Binding-site contacts:
Ligand atom FAC contacts residue ILE116 of chain 1.B at 4.1 Å.
Ligand atom CAN contacts residue LEU79 of chain 1.B at 4.3 Å (hydrophobic).
Ligand atom CAQ contacts residue GLY212 of chain 1.B at 4.2 Å.
Ligand atom FAC contacts residue MET76 of chain 1.B at 4.1 Å.
Ligand atom CAM contacts residue GLU45 of chain 1.B at 3.0 Å.
Ligand atom FAE contacts residue GLY212 of chain 1.B at 3.3 Å.
Ligand atom CAF contacts residue GLU45 of chain 1.B at 3.2 Å.
Ligand atom CAG contacts residue LEU83 of chain 1.B at 4.0 Å (hydrophobic).
Ligand atom CAI contacts residue PHE96 of chain 1.B at 4.3 Å (hydrophobic).
Ligand atom CAG contacts residue LEU79 of chain 1.B at 3.6 Å (hydrophobic).
Ligand atom CAM contacts residue ALA42 of chain 1.B at 4.2 Å (hydrophobic).
Ligand atom FAD contacts residue ILE113 of chain 1.B at 3.3 Å.
Ligand atom OAB contacts residue GLU45 of chain 1.B at 2.1 Å (salt-bridge).
Ligand atom CAH contacts residue PHE96 of chain 1.B at 4.1 Å (hydrophobic).
Ligand atom CAK contacts residue PHE96 of chain 1.B at 4.2 Å (hydrophobic).
Ligand atom CAH contacts residue LEU38 of chain 1.B at 3.7 Å (hydrophobic).
Ligand atom OAA contacts residue LEU216 of chain 1.B at 4.1 Å.
Ligand atom FAD contacts residue ILE116 of chain 1.B at 4.0 Å.
Ligand atom OAB contacts residue ALA42 of chain 1.B at 3.6 Å.
Ligand atom CAH contacts residue GLU45 of chain 1.B at 4.3 Å.
Ligand atom CAH contacts residue ALA42 of chain 1.B at 3.8 Å (hydrophobic).
Ligand atom FAC contacts residue MET80 of chain 1.B at 3.7 Å.
Ligand atom CAG contacts residue PHE96 of chain 1.B at 4.1 Å (hydrophobic).
Ligand atom OAA contacts residue MET35 of chain 1.B at 4.2 Å.
Ligand atom CAI contacts residue LEU83 of chain 1.B at 4.3 Å (hydrophobic).
Ligand atom CAF contacts residue LEU79 of chain 1.B at 3.7 Å (hydrophobic).
Ligand atom CAJ contacts residue MET80 of chain 1.B at 4.2 Å (hydrophobic).
Ligand atom CAM contacts residue LEU41 of chain 1.B at 4.3 Å (hydrophobic).
Ligand atom FAE contacts residue HIS215 of chain 1.B at 4.0 Å.
Ligand atom CAI contacts residue MET80 of chain 1.B at 3.9 Å (hydrophobic).
Ligand atom CAO contacts residue PHE96 of chain 1.B at 3.8 Å (hydrophobic).
Ligand atom CAQ contacts residue ILE113 of chain 1.B at 4.2 Å (hydrophobic).
Ligand atom FAC contacts residue GLY212 of chain 1.B at 3.4 Å.
Ligand atom CAK contacts residue LEU38 of chain 1.B at 4.0 Å (hydrophobic).
Ligand atom OAB contacts residue LEU41 of chain 1.B at 3.1 Å.
Ligand atom CAM contacts residue PHE96 of chain 1.B at 4.2 Å (hydrophobic).
Ligand atom CAJ contacts residue PHE96 of chain 1.B at 4.2 Å (hydrophobic).
Ligand atom CAN contacts residue PHE96 of chain 1.B at 3.8 Å (hydrophobic).
Ligand atom CAM contacts residue LEU79 of chain 1.B at 4.2 Å (hydrophobic).
Ligand atom CAI contacts residue MET76 of chain 1.B at 4.2 Å (hydrophobic).

The protein below binds the small molecule below.
Small molecule (SMILES): O=C(N1CCc2ccc(O)cc2C1)C(F)(F)F

Sequence of chain 1.B:
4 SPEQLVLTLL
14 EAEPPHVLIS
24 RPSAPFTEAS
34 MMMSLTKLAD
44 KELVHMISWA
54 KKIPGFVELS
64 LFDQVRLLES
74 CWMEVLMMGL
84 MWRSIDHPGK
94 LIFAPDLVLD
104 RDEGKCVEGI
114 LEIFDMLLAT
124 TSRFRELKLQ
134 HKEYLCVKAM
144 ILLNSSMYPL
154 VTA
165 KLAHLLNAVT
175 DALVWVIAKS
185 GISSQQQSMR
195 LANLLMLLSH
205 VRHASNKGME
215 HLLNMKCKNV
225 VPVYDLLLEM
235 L